Sequence of chain 1.C:
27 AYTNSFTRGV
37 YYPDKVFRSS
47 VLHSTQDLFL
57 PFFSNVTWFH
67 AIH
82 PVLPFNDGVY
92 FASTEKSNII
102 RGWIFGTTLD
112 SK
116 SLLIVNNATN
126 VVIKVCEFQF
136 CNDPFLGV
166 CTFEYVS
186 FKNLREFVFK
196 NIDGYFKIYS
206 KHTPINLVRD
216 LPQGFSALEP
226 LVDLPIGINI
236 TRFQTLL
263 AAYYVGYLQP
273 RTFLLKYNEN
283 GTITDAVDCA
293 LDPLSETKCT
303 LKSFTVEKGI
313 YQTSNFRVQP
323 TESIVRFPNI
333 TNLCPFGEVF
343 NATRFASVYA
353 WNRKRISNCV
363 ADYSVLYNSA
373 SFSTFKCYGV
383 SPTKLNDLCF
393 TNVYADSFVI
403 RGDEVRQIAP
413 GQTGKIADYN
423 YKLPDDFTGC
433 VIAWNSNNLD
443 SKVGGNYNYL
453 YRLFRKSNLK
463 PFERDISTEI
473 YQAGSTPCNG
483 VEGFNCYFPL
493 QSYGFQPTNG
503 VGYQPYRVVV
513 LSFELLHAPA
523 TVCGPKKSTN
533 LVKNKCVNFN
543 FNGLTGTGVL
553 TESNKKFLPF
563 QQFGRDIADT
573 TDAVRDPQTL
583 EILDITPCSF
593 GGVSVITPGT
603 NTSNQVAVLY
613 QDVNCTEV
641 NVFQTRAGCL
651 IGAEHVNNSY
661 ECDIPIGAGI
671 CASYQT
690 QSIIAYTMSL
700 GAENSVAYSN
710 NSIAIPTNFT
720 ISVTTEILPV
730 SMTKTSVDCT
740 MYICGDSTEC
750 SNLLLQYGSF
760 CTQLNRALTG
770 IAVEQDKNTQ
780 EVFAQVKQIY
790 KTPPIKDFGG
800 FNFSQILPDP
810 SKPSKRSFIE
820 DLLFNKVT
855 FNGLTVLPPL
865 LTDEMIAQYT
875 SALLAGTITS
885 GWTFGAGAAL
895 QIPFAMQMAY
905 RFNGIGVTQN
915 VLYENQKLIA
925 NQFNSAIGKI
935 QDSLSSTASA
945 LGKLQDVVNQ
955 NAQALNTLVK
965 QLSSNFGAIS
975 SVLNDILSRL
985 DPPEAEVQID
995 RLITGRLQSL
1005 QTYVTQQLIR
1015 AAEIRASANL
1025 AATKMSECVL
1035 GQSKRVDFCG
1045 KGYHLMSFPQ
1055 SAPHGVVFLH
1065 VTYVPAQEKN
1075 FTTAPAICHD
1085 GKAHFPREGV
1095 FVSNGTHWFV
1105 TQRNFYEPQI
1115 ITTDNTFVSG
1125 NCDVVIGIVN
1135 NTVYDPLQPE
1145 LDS

A protein and the small-molecule ligand that binds it are described below.
Small molecule (SMILES): CC(=O)N[C@@H]1[C@@H](O)[C@H](O)[C@@H](CO)O[C@H]1O

Binding-site contacts:
Ligand atom C1 contacts residue ASN657 of chain 1.C at 1.4 Å.
Ligand atom C8 contacts residue VAL656 of chain 1.C at 4.0 Å (hydrophobic).
Ligand atom C4 contacts residue ASN657 of chain 1.C at 4.2 Å.
Ligand atom C2 contacts residue ASN657 of chain 1.C at 2.5 Å.
Ligand atom C3 contacts residue ASN657 of chain 1.C at 3.8 Å.
Ligand atom C8 contacts residue HIS655 of chain 1.C at 3.3 Å.
Ligand atom O7 contacts residue ASN657 of chain 1.C at 3.2 Å (h-bond).
Ligand atom N2 contacts residue ASN657 of chain 1.C at 2.9 Å (h-bond).
Ligand atom C7 contacts residue HIS655 of chain 1.C at 4.4 Å.
Ligand atom C5 contacts residue ASN657 of chain 1.C at 3.7 Å.
Ligand atom C8 contacts residue ASN657 of chain 1.C at 3.9 Å.
Ligand atom O5 contacts residue ASN657 of chain 1.C at 2.4 Å (h-bond).
Ligand atom C7 contacts residue ASN657 of chain 1.C at 3.2 Å.